Binding-site contacts:
Ligand atom O5 contacts residue ASN259 of chain 16.O at 2.3 Å (h-bond).
Ligand atom N2 contacts residue ASN259 of chain 16.O at 2.8 Å (h-bond).
Ligand atom C8 contacts residue ASN259 of chain 16.O at 4.2 Å.
Ligand atom C6 contacts residue LYS181 of chain 16.N at 3.4 Å.
Ligand atom C5 contacts residue ASN259 of chain 16.O at 3.7 Å.
Ligand atom O4 contacts residue LYS181 of chain 16.N at 2.7 Å (salt-bridge).
Ligand atom C2 contacts residue ASN259 of chain 16.O at 2.4 Å.
Ligand atom N2 contacts residue THR116 of chain 16.N at 4.1 Å.
Ligand atom C3 contacts residue LYS115 of chain 16.N at 4.3 Å.
Ligand atom C5 contacts residue LYS181 of chain 16.N at 3.4 Å.
Ligand atom O7 contacts residue ASN259 of chain 16.O at 3.2 Å (h-bond).
Ligand atom C3 contacts residue ASN259 of chain 16.O at 3.7 Å.
Ligand atom C7 contacts residue ASN259 of chain 16.O at 3.2 Å.
Ligand atom C8 contacts residue LEU257 of chain 16.O at 4.1 Å (hydrophobic).
Ligand atom C4 contacts residue ASN259 of chain 16.O at 4.2 Å.
Ligand atom C8 contacts residue THR116 of chain 16.N at 4.3 Å.
Ligand atom C1 contacts residue ASN259 of chain 16.O at 1.4 Å.
Ligand atom C4 contacts residue LYS181 of chain 16.N at 3.6 Å.
Ligand atom O6 contacts residue LYS181 of chain 16.N at 3.4 Å (salt-bridge).
Ligand atom O3 contacts residue LYS115 of chain 16.N at 3.6 Å (salt-bridge).
Ligand atom O4 contacts residue PHE118 of chain 16.N at 4.1 Å.
Ligand atom C8 contacts residue ALA258 of chain 16.O at 3.7 Å (hydrophobic).

Sequence of chain 16.O:
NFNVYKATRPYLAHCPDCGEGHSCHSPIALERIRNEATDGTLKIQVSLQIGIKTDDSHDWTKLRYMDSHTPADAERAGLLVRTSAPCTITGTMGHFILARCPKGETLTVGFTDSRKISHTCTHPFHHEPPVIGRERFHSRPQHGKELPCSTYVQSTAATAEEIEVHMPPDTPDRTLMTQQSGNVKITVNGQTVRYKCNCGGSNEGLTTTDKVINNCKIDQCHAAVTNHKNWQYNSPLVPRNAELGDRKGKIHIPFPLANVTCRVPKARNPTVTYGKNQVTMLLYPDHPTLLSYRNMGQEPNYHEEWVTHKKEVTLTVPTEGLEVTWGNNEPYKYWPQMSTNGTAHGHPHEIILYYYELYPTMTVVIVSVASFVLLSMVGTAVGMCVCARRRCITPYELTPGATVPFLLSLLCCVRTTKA

Sequence of chain 16.N:
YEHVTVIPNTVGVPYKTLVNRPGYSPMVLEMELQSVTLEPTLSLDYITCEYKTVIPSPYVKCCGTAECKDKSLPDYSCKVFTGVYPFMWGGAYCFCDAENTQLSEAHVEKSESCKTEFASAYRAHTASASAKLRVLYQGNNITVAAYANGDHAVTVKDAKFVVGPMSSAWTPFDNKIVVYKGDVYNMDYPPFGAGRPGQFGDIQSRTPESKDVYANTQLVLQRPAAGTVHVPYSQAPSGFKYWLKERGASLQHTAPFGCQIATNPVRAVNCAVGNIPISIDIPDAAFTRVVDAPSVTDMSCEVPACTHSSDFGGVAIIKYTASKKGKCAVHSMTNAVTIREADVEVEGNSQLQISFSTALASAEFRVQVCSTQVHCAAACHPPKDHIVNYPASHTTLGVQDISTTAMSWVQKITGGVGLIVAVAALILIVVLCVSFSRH

A protein and the small-molecule ligand that binds it are described below.
Small molecule (SMILES): CC(=O)N[C@@H]1[C@@H](O)[C@H](O)[C@@H](CO)O[C@H]1O